A small-molecule ligand and the protein it binds are described below.
Small molecule (SMILES): COc1cc([C@@H](C(=O)N2CCCC[C@H]2C(=O)NC2(C(N)=O)CCCC2)C2CCCCC2)cc(OC)c1OC

Binding-site contacts:
Ligand atom CAL contacts residue LYS48 of chain 1.A at 3.8 Å.
Ligand atom O contacts residue ILE75 of chain 1.A at 3.0 Å (h-bond).
Ligand atom CAA contacts residue ASP56 of chain 1.A at 3.4 Å.
Ligand atom CAO contacts residue PHE65 of chain 1.A at 3.9 Å (hydrophobic).
Ligand atom CAI contacts residue TYR101 of chain 1.A at 3.5 Å (hydrophobic).
Ligand atom CAJ contacts residue LYS48 of chain 1.A at 3.9 Å.
Ligand atom CBJ contacts residue ASP56 of chain 1.A at 3.5 Å.
Ligand atom CBD contacts residue ASP56 of chain 1.A at 3.8 Å.
Ligand atom CAJ contacts residue GLY47 of chain 1.A at 3.9 Å.
Ligand atom CAQ contacts residue ASP56 of chain 1.A at 3.6 Å.
Ligand atom NAD contacts residue ILE75 of chain 1.A at 3.8 Å.
Ligand atom OAE contacts residue GLN73 of chain 1.A at 3.5 Å (h-bond).
Ligand atom NAD contacts residue TYR101 of chain 1.A at 2.8 Å (h-bond).
Ligand atom CAT contacts residue TYR45 of chain 1.A at 3.7 Å (hydrophobic).
Ligand atom CAN contacts residue TYR45 of chain 1.A at 3.5 Å (hydrophobic).
Ligand atom CAA contacts residue ARG61 of chain 1.A at 3.6 Å.
Ligand atom CAM contacts residue TRP78 of chain 1.A at 3.6 Å (hydrophobic).
Ligand atom NAW contacts residue TYR101 of chain 1.A at 3.1 Å (h-bond).
Ligand atom CBL contacts residue TYR101 of chain 1.A at 3.9 Å (hydrophobic).
Ligand atom OAG contacts residue PHE118 of chain 1.A at 3.8 Å.
Ligand atom CAH contacts residue ASP56 of chain 1.A at 3.1 Å.
Ligand atom CBC contacts residue TYR101 of chain 1.A at 3.4 Å (hydrophobic).
Ligand atom N contacts residue TYR101 of chain 1.A at 3.8 Å.
Ligand atom OAX contacts residue LYS109 of chain 1.A at 3.7 Å.
Ligand atom CAK contacts residue ILE110 of chain 1.A at 3.9 Å (hydrophobic).
Ligand atom OAG contacts residue TYR101 of chain 1.A at 2.9 Å (h-bond).
Ligand atom CAB contacts residue TYR101 of chain 1.A at 3.4 Å (hydrophobic).
Ligand atom CAN contacts residue TRP78 of chain 1.A at 3.9 Å (hydrophobic).
Ligand atom CBG contacts residue LYS109 of chain 1.A at 3.7 Å.
Ligand atom CBE contacts residue LYS109 of chain 1.A at 3.8 Å.
Ligand atom CAM contacts residue PHE65 of chain 1.A at 3.7 Å (hydrophobic).
Ligand atom CAB contacts residue SER106 of chain 1.A at 3.5 Å.
Ligand atom CAR contacts residue PHE118 of chain 1.A at 3.7 Å (hydrophobic).
Ligand atom O contacts residue VAL74 of chain 1.A at 3.2 Å.
Ligand atom CBA contacts residue TYR101 of chain 1.A at 3.8 Å (hydrophobic).
Ligand atom C contacts residue TYR101 of chain 1.A at 3.4 Å (hydrophobic).
Ligand atom CAU contacts residue GLN73 of chain 1.A at 3.5 Å.
Ligand atom CA contacts residue TYR101 of chain 1.A at 3.6 Å (hydrophobic).
Ligand atom OAG contacts residue LEU116 of chain 1.A at 3.9 Å.
Ligand atom CB contacts residue TRP78 of chain 1.A at 3.4 Å (hydrophobic).

Sequence of chain 1.A:
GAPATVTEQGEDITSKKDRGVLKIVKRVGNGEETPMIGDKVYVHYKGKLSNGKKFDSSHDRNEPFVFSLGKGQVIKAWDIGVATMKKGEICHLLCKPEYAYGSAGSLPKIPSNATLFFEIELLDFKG